Binding-site contacts:
Ligand atom O6 contacts residue THR258 of chain 6.A at 3.7 Å.
Ligand atom C7 contacts residue ASN256 of chain 6.A at 3.1 Å.
Ligand atom C2 contacts residue ASN256 of chain 6.A at 3.3 Å.
Ligand atom O5 contacts residue ASN256 of chain 6.A at 3.6 Å (h-bond).
Ligand atom N2 contacts residue ASN256 of chain 6.A at 3.1 Å (h-bond).
Ligand atom O7 contacts residue ASN256 of chain 6.A at 3.1 Å (h-bond).
Ligand atom C1 contacts residue ASN256 of chain 6.A at 2.5 Å.
Ligand atom C8 contacts residue ASN256 of chain 6.A at 3.9 Å.
Ligand atom O6 contacts residue GLU259 of chain 6.A at 4.1 Å.

This protein binds this small molecule.
Small molecule (SMILES): CC(=O)N[C@@H]1[C@@H](O)[C@H](O)[C@@H](CO)O[C@H]1O

Sequence of chain 6.A:
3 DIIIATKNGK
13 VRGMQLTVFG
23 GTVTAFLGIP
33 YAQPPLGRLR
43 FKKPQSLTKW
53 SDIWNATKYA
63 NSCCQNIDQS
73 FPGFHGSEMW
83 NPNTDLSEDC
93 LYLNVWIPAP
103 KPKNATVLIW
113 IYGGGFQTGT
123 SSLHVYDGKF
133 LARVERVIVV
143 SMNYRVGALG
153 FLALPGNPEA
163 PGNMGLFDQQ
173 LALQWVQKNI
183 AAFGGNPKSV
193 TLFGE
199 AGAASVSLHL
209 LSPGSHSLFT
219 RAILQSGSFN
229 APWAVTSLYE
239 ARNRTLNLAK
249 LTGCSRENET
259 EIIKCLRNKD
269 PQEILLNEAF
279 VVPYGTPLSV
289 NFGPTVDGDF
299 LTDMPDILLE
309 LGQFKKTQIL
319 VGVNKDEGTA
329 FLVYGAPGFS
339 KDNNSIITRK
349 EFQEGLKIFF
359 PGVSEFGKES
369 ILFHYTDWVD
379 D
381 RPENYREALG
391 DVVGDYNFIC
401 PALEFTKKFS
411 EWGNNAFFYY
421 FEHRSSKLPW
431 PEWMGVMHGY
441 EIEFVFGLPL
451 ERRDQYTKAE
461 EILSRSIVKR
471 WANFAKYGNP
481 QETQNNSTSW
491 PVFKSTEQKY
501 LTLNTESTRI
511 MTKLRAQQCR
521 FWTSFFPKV